Binding-site contacts:
Ligand atom C7 contacts residue ASN188 of chain 42.E at 3.9 Å.
Ligand atom O5 contacts residue ASN188 of chain 42.E at 2.3 Å (h-bond).
Ligand atom N2 contacts residue ASN188 of chain 42.E at 3.1 Å (h-bond).
Ligand atom C4 contacts residue ASN188 of chain 42.E at 4.2 Å.
Ligand atom C5 contacts residue ASN188 of chain 42.E at 3.6 Å.
Ligand atom C3 contacts residue ASN188 of chain 42.E at 3.9 Å.
Ligand atom C2 contacts residue ASN188 of chain 42.E at 2.6 Å.
Ligand atom O7 contacts residue ASN188 of chain 42.E at 4.2 Å.
Ligand atom C1 contacts residue ASN188 of chain 42.E at 1.4 Å.
Ligand atom O6 contacts residue ASN188 of chain 42.E at 4.5 Å.

A small-molecule ligand and the protein it binds are described below.
Small molecule (SMILES): CC(=O)N[C@H]1[C@H](O[C@H]2[C@H](O)[C@@H](NC(C)=O)CO[C@@H]2CO)O[C@H](CO)[C@@H](O)[C@@H]1O

Sequence of chain 42.E:
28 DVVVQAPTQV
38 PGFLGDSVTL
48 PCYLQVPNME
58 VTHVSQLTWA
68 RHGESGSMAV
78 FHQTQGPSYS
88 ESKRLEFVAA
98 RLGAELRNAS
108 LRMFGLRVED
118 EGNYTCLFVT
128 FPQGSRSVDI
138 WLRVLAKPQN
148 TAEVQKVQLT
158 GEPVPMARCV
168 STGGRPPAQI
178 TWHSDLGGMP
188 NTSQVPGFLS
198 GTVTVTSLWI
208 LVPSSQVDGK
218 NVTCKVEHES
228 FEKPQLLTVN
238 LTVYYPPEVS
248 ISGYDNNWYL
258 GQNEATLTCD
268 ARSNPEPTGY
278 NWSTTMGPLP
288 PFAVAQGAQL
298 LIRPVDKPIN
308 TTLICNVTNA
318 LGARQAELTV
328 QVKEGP